Binding-site contacts:
Ligand atom C1 contacts residue TRP307 of chain 1.A at 3.5 Å (hydrophobic).
Ligand atom O5 contacts residue TRP307 of chain 1.A at 4.1 Å.
Ligand atom N2 contacts residue ASP223 of chain 1.A at 2.7 Å (salt-bridge).
Ligand atom C4 contacts residue TRP374 of chain 1.A at 4.0 Å (hydrophobic).
Ligand atom C8 contacts residue TRP374 of chain 1.A at 3.9 Å (hydrophobic).
Ligand atom C5 contacts residue ASP376 of chain 1.A at 4.1 Å.
Ligand atom C5 contacts residue TRP374 of chain 1.A at 3.6 Å (hydrophobic).
Ligand atom O4 contacts residue TRP374 of chain 1.A at 3.3 Å.
Ligand atom O5 contacts residue TYR310 of chain 1.A at 4.1 Å.
Ligand atom O5 contacts residue TYR309 of chain 1.A at 4.2 Å.
Ligand atom C1 contacts residue GLU224 of chain 1.A at 3.8 Å.
Ligand atom C4 contacts residue ASP376 of chain 1.A at 3.5 Å.
Ligand atom N2 contacts residue HIS170 of chain 1.A at 4.3 Å.
Ligand atom O4 contacts residue ASP376 of chain 1.A at 2.6 Å (salt-bridge).
Ligand atom C2 contacts residue ASP223 of chain 1.A at 3.9 Å.
Ligand atom C3 contacts residue ARG95 of chain 1.A at 3.9 Å.
Ligand atom C3 contacts residue TRP374 of chain 1.A at 4.1 Å (hydrophobic).
Ligand atom O3 contacts residue ASP223 of chain 1.A at 4.0 Å.
Ligand atom C6 contacts residue TRP374 of chain 1.A at 3.6 Å (hydrophobic).
Ligand atom O6 contacts residue ASP376 of chain 1.A at 2.6 Å (salt-bridge).
Ligand atom C7 contacts residue ASP223 of chain 1.A at 3.4 Å.
Ligand atom N2 contacts residue GLU224 of chain 1.A at 3.4 Å (salt-bridge).
Ligand atom C7 contacts residue TRP307 of chain 1.A at 3.8 Å (hydrophobic).
Ligand atom S1 contacts residue TRP374 of chain 1.A at 3.5 Å.
Ligand atom C8 contacts residue TRP267 of chain 1.A at 3.4 Å (hydrophobic).
Ligand atom O3 contacts residue ARG95 of chain 1.A at 2.9 Å (salt-bridge).
Ligand atom C8 contacts residue ASP223 of chain 1.A at 3.4 Å.
Ligand atom O3 contacts residue HIS170 of chain 1.A at 3.3 Å.
Ligand atom O4 contacts residue ARG95 of chain 1.A at 2.8 Å (salt-bridge).
Ligand atom S1 contacts residue TYR309 of chain 1.A at 3.6 Å (h-bond).
Ligand atom C6 contacts residue ASP376 of chain 1.A at 3.4 Å.
Ligand atom C4 contacts residue ARG95 of chain 1.A at 3.8 Å.
Ligand atom S1 contacts residue TRP307 of chain 1.A at 3.4 Å.
Ligand atom C8 contacts residue TRP307 of chain 1.A at 3.6 Å (hydrophobic).
Ligand atom C3 contacts residue GLU224 of chain 1.A at 4.0 Å.
Ligand atom C6 contacts residue TRP340 of chain 1.A at 3.7 Å (hydrophobic).
Ligand atom C2 contacts residue GLU224 of chain 1.A at 3.1 Å.
Ligand atom C7 contacts residue TRP374 of chain 1.A at 3.7 Å (hydrophobic).
Ligand atom O6 contacts residue TRP340 of chain 1.A at 3.7 Å.
Ligand atom O3 contacts residue GLU224 of chain 1.A at 3.8 Å.

Sequence of chain 1.A:
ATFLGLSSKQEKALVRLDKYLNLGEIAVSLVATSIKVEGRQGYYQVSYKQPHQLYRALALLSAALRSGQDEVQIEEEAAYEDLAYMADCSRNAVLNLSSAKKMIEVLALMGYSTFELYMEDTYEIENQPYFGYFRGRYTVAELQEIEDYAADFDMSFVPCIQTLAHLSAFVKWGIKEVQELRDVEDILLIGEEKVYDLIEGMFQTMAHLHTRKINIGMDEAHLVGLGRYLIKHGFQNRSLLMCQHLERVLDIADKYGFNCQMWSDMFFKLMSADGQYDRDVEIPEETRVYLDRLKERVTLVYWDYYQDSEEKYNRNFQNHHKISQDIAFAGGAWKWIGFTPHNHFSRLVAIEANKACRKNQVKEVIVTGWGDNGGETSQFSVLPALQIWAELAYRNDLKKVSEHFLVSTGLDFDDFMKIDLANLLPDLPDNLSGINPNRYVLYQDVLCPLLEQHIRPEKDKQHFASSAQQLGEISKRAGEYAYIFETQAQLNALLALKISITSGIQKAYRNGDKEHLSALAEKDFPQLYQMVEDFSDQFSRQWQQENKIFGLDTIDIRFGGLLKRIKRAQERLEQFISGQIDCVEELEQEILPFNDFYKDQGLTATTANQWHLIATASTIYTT

The protein below binds the small molecule below.
Small molecule (SMILES): CC1=N[C@@H]2[C@@H](O)[C@H](O)[C@@H](CO)O[C@@H]2S1